Sequence of chain 2.A:
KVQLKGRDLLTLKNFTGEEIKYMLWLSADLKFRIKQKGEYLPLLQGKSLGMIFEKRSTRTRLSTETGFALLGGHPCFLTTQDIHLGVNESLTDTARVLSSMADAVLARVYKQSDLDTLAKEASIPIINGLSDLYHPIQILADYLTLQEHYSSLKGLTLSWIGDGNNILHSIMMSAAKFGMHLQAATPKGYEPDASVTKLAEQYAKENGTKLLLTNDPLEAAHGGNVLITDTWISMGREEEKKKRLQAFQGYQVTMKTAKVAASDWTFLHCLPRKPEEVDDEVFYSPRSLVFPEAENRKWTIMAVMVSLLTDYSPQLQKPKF

This protein binds this small molecule.
Small molecule (SMILES): CCC[C@H](N)C(=O)O

Binding-site contacts:
Ligand atom CA contacts residue SER234 of chain 2.A at 3.5 Å.
Ligand atom C contacts residue MET235 of chain 2.A at 3.8 Å (hydrophobic).
Ligand atom N contacts residue THR231 of chain 2.A at 4.5 Å.
Ligand atom CG contacts residue LEU271 of chain 2.A at 4.1 Å (hydrophobic).
Ligand atom CB contacts residue ASN166 of chain 2.A at 4.0 Å.
Ligand atom CD contacts residue LEU271 of chain 2.A at 3.6 Å (hydrophobic).
Ligand atom CD contacts residue ARG108 of chain 2.A at 4.4 Å.
Ligand atom N contacts residue ASP230 of chain 2.A at 2.7 Å (salt-bridge).
Ligand atom CG contacts residue MET235 of chain 2.A at 4.3 Å (hydrophobic).
Ligand atom CB contacts residue ASP230 of chain 2.A at 3.7 Å.
Ligand atom CB contacts residue ILE167 of chain 2.A at 4.0 Å (hydrophobic).
Ligand atom OXT contacts residue ASN166 of chain 2.A at 2.9 Å (h-bond).
Ligand atom CA contacts residue ASP230 of chain 2.A at 3.4 Å.
Ligand atom N contacts residue ILE167 of chain 2.A at 4.0 Å.
Ligand atom C contacts residue SER234 of chain 2.A at 3.4 Å.
Ligand atom OXT contacts residue MET235 of chain 2.A at 4.2 Å.
Ligand atom CG contacts residue CP1 of chain 2.C at 4.3 Å.
Ligand atom N contacts residue SER234 of chain 2.A at 2.9 Å (h-bond).
Ligand atom CG contacts residue LEU130 of chain 2.A at 3.9 Å (hydrophobic).
Ligand atom O contacts residue SER234 of chain 2.A at 3.5 Å.
Ligand atom CA contacts residue THR231 of chain 2.A at 4.1 Å.
Ligand atom CG contacts residue CYS270 of chain 2.A at 4.4 Å (hydrophobic).
Ligand atom CB contacts residue CYS270 of chain 2.A at 4.1 Å (hydrophobic).
Ligand atom CG contacts residue PRO272 of chain 2.A at 4.4 Å (hydrophobic).
Ligand atom OXT contacts residue LEU130 of chain 2.A at 3.8 Å.
Ligand atom C contacts residue ASN166 of chain 2.A at 4.0 Å.
Ligand atom CD contacts residue LEU130 of chain 2.A at 3.7 Å (hydrophobic).
Ligand atom CA contacts residue ASN166 of chain 2.A at 3.8 Å.
Ligand atom CD contacts residue CP1 of chain 2.C at 3.3 Å.
Ligand atom N contacts residue ASN165 of chain 2.A at 3.4 Å (h-bond).
Ligand atom CD contacts residue CYS270 of chain 2.A at 4.2 Å (hydrophobic).
Ligand atom CD contacts residue HIS135 of chain 2.A at 4.2 Å.
Ligand atom C contacts residue LEU130 of chain 2.A at 4.2 Å (hydrophobic).
Ligand atom OXT contacts residue SER234 of chain 2.A at 3.5 Å (h-bond).
Ligand atom O contacts residue MET235 of chain 2.A at 2.9 Å (h-bond).
Ligand atom CB contacts residue LEU130 of chain 2.A at 3.8 Å (hydrophobic).
Ligand atom N contacts residue ASN166 of chain 2.A at 2.8 Å (h-bond).
Ligand atom CD contacts residue PRO272 of chain 2.A at 4.4 Å (hydrophobic).